Sequence of chain 1.E:
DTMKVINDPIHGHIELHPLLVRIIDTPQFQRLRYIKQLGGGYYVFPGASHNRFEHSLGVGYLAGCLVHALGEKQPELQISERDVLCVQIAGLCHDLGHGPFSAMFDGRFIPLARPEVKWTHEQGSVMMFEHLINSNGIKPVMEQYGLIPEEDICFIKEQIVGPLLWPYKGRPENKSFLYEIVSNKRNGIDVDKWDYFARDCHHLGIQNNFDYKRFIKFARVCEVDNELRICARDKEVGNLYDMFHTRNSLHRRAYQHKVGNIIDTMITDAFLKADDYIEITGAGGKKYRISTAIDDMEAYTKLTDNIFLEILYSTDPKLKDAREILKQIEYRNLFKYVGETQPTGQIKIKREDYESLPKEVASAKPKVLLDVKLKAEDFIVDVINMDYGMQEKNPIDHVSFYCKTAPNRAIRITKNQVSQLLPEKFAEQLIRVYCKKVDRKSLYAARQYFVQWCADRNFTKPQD

This small molecule binds to this protein.
Small molecule (SMILES): Nc1ncnc2c1ncn2[C@H]1C[C@H](O)[C@@H](CO[P](=O)(O)N[P](=O)(O)OP(=O)(O)O)O1

Binding-site contacts:
Ligand atom C6 contacts residue TYR268 of chain 1.E at 3.4 Å (hydrophobic).
Ligand atom PG contacts residue MG1 of chain 1.NA at 3.2 Å.
Ligand atom PA contacts residue MG1 of chain 1.MA at 3.1 Å.
Ligand atom O3' contacts residue TYR209 of chain 1.E at 3.5 Å.
Ligand atom PA contacts residue FE1 of chain 1.LA at 3.2 Å.
Ligand atom O1G contacts residue MG1 of chain 1.NA at 2.0 Å.
Ligand atom O2A contacts residue HIS104 of chain 1.E at 3.0 Å (h-bond).
Ligand atom N6 contacts residue TYR268 of chain 1.E at 3.5 Å (h-bond).
Ligand atom N6 contacts residue GLN269 of chain 1.E at 3.4 Å (h-bond).
Ligand atom O1A contacts residue ASP205 of chain 1.E at 3.1 Å (salt-bridge).
Ligand atom O2G contacts residue TYR209 of chain 1.E at 2.4 Å (h-bond).
Ligand atom O1A contacts residue ASP101 of chain 1.E at 3.0 Å (salt-bridge).
Ligand atom O1A contacts residue HIS61 of chain 1.E at 3.2 Å (h-bond).
Ligand atom O2A contacts residue ARG58 of chain 1.E at 3.6 Å (salt-bridge).
Ligand atom C2 contacts residue LEU44 of chain 1.E at 3.3 Å (hydrophobic).
Ligand atom O1A contacts residue FE1 of chain 1.LA at 2.1 Å.
Ligand atom O2G contacts residue ARG260 of chain 1.E at 2.8 Å (salt-bridge).
Ligand atom O2A contacts residue ASP101 of chain 1.E at 3.3 Å (salt-bridge).
Ligand atom O3G contacts residue ARG260 of chain 1.E at 3.0 Å (salt-bridge).
Ligand atom O1G contacts residue LYS206 of chain 1.E at 2.8 Å (salt-bridge).
Ligand atom N1 contacts residue TYR268 of chain 1.E at 2.9 Å (h-bond).
Ligand atom C4' contacts residue ARG58 of chain 1.E at 3.5 Å.
Ligand atom N3A contacts residue ASP205 of chain 1.E at 2.9 Å (salt-bridge).
Ligand atom O2A contacts residue MG1 of chain 1.MA at 2.2 Å.
Ligand atom N7 contacts residue ALA109 of chain 1.E at 3.5 Å.
Ligand atom C3' contacts residue TYR209 of chain 1.E at 3.5 Å (hydrophobic).
Ligand atom O2G contacts residue LYS206 of chain 1.E at 3.3 Å.
Ligand atom O1B contacts residue MG1 of chain 1.NA at 1.9 Å.
Ligand atom O3B contacts residue MG1 of chain 1.NA at 3.2 Å.
Ligand atom O1A contacts residue ARG58 of chain 1.E at 2.9 Å (salt-bridge).
Ligand atom C3' contacts residue ASP213 of chain 1.E at 3.4 Å.
Ligand atom O5' contacts residue ARG58 of chain 1.E at 3.6 Å.
Ligand atom C5 contacts residue ALA109 of chain 1.E at 3.6 Å (hydrophobic).
Ligand atom O3' contacts residue GLN43 of chain 1.E at 2.9 Å (h-bond).
Ligand atom O4' contacts residue ARG58 of chain 1.E at 3.1 Å (salt-bridge).
Ligand atom PA contacts residue ARG58 of chain 1.E at 3.5 Å.
Ligand atom O3' contacts residue ASP213 of chain 1.E at 2.7 Å (salt-bridge).
Ligand atom C2' contacts residue TYR268 of chain 1.E at 3.6 Å (hydrophobic).
Ligand atom O2A contacts residue HIS127 of chain 1.E at 3.0 Å (h-bond).
Ligand atom PB contacts residue MG1 of chain 1.NA at 3.1 Å.